The protein below binds the small molecule below.
Small molecule (SMILES): CC(=O)N[C@H]1[C@H](O[C@H]2[C@H](O)[C@@H](NC(C)=O)CO[C@@H]2CO)O[C@H](CO)[C@@H](O)[C@@H]1O

Sequence of chain 1.D:
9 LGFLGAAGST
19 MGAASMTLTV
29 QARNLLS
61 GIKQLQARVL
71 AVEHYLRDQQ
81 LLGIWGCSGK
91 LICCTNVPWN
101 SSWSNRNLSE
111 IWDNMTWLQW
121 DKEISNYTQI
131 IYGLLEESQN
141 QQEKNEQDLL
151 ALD

Binding-site contacts:
Ligand atom C5 contacts residue ASN100 of chain 1.D at 3.6 Å.
Ligand atom O7 contacts residue ASN100 of chain 1.D at 3.8 Å.
Ligand atom C1 contacts residue SER102 of chain 1.D at 3.7 Å.
Ligand atom C1 contacts residue ASN100 of chain 1.D at 1.4 Å.
Ligand atom C7 contacts residue ASN100 of chain 1.D at 3.4 Å.
Ligand atom C3 contacts residue ASN100 of chain 1.D at 3.6 Å.
Ligand atom O6 contacts residue SER102 of chain 1.D at 3.3 Å (h-bond).
Ligand atom O5 contacts residue SER102 of chain 1.D at 3.2 Å (h-bond).
Ligand atom C5 contacts residue SER102 of chain 1.D at 4.0 Å.
Ligand atom C2 contacts residue ASN100 of chain 1.D at 2.4 Å.
Ligand atom C8 contacts residue ASN100 of chain 1.D at 4.4 Å.
Ligand atom O5 contacts residue ASN100 of chain 1.D at 2.4 Å (h-bond).
Ligand atom N2 contacts residue ASN100 of chain 1.D at 2.8 Å (h-bond).
Ligand atom C4 contacts residue ASN100 of chain 1.D at 4.2 Å.
Ligand atom C6 contacts residue SER102 of chain 1.D at 4.2 Å.